Sequence of chain 1.A:
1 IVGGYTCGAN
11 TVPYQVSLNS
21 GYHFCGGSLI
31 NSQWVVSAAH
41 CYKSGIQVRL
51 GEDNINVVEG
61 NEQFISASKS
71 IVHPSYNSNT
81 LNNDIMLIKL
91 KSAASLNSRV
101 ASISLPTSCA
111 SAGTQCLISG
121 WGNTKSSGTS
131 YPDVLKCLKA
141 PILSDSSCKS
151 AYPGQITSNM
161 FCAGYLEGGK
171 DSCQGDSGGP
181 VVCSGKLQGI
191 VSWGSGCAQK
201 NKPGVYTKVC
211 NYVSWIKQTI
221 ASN

Binding-site contacts:
Ligand atom O2 contacts residue GLY175 of chain 1.A at 3.0 Å (h-bond).
Ligand atom C5' contacts residue VAL191 of chain 1.A at 3.8 Å (hydrophobic).
Ligand atom C2 contacts residue GLN174 of chain 1.A at 3.8 Å.
Ligand atom O2 contacts residue GLN174 of chain 1.A at 3.3 Å.
Ligand atom O2 contacts residue ASP176 of chain 1.A at 3.3 Å (salt-bridge).
Ligand atom N2 contacts residue ASP171 of chain 1.A at 3.0 Å (salt-bridge).
Ligand atom C3' contacts residue GLY196 of chain 1.A at 3.7 Å.
Ligand atom N1 contacts residue GLY194 of chain 1.A at 3.9 Å.
Ligand atom C contacts residue ASP171 of chain 1.A at 3.8 Å.
Ligand atom O1 contacts residue GLN174 of chain 1.A at 3.7 Å.
Ligand atom O1 contacts residue GLY175 of chain 1.A at 2.8 Å (h-bond).
Ligand atom N1 contacts residue CYS197 of chain 1.A at 3.9 Å.
Ligand atom C4' contacts residue GLY194 of chain 1.A at 3.9 Å.
Ligand atom C2 contacts residue HIS40 of chain 1.A at 3.9 Å.
Ligand atom C6' contacts residue SER177 of chain 1.A at 3.4 Å.
Ligand atom N2 contacts residue GLY204 of chain 1.A at 3.5 Å.
Ligand atom N1 contacts residue SER172 of chain 1.A at 3.2 Å (h-bond).
Ligand atom O2 contacts residue CYS173 of chain 1.A at 2.8 Å (h-bond).
Ligand atom C6' contacts residue SER192 of chain 1.A at 3.7 Å.
Ligand atom C4' contacts residue TRP193 of chain 1.A at 3.8 Å (hydrophobic).
Ligand atom C1 contacts residue SER177 of chain 1.A at 2.4 Å.
Ligand atom C2 contacts residue GLY175 of chain 1.A at 3.8 Å.
Ligand atom C contacts residue SER172 of chain 1.A at 3.4 Å.
Ligand atom C1 contacts residue GLY175 of chain 1.A at 3.7 Å.
Ligand atom O1 contacts residue SER177 of chain 1.A at 3.4 Å (h-bond).
Ligand atom C1 contacts residue HIS40 of chain 1.A at 3.7 Å.
Ligand atom N1 contacts residue GLY196 of chain 1.A at 2.9 Å (h-bond).
Ligand atom N1 contacts residue ASP171 of chain 1.A at 3.0 Å (salt-bridge).
Ligand atom C3 contacts residue SER177 of chain 1.A at 2.7 Å.
Ligand atom N2 contacts residue SER172 of chain 1.A at 2.9 Å (h-bond).
Ligand atom O2 contacts residue SER177 of chain 1.A at 2.3 Å (h-bond).
Ligand atom C contacts residue GLY194 of chain 1.A at 3.8 Å.
Ligand atom C5' contacts residue TRP193 of chain 1.A at 3.7 Å (hydrophobic).
Ligand atom C contacts residue TRP193 of chain 1.A at 3.8 Å (hydrophobic).
Ligand atom C2 contacts residue SER177 of chain 1.A at 1.7 Å.
Ligand atom C1' contacts residue SER177 of chain 1.A at 3.5 Å.
Ligand atom N2 contacts residue TRP193 of chain 1.A at 3.8 Å.
Ligand atom OXT contacts residue SER177 of chain 1.A at 2.6 Å (h-bond).
Ligand atom OXT contacts residue HIS40 of chain 1.A at 2.8 Å (h-bond).
Ligand atom C6' contacts residue VAL191 of chain 1.A at 3.9 Å (hydrophobic).

This protein binds this small molecule.
Small molecule (SMILES): [H]/N=C(\N)c1ccc(C[C@H](O)C(=O)O)cc1